Binding-site contacts:
Ligand atom C40 contacts residue SER79 of chain 1.A at 3.6 Å.
Ligand atom C6 contacts residue GLY36 of chain 1.A at 3.8 Å.
Ligand atom N11 contacts residue GLY36 of chain 1.A at 3.7 Å.
Ligand atom C8 contacts residue TYR77 of chain 1.A at 3.0 Å (hydrophobic).
Ligand atom C20 contacts residue GLY36 of chain 1.A at 4.0 Å.
Ligand atom C34 contacts residue THR217 of chain 1.A at 3.6 Å.
Ligand atom C40 contacts residue GLY78 of chain 1.A at 3.9 Å.
Ligand atom C41 contacts residue THR217 of chain 1.A at 3.6 Å.
Ligand atom C22 contacts residue ASP214 of chain 1.A at 3.3 Å.
Ligand atom C29 contacts residue SER79 of chain 1.A at 3.4 Å.
Ligand atom C39 contacts residue GLY78 of chain 1.A at 3.6 Å.
Ligand atom C5 contacts residue PHE192 of chain 1.A at 3.8 Å (hydrophobic).
Ligand atom C22 contacts residue ASP34 of chain 1.A at 3.8 Å.
Ligand atom O21 contacts residue ASP214 of chain 1.A at 2.6 Å (salt-bridge).
Ligand atom C4 contacts residue PHE192 of chain 1.A at 3.6 Å (hydrophobic).
Ligand atom C31 contacts residue THR217 of chain 1.A at 2.9 Å.
Ligand atom C25 contacts residue TYR77 of chain 1.A at 3.7 Å (hydrophobic).
Ligand atom O21 contacts residue ASP34 of chain 1.A at 3.1 Å (salt-bridge).
Ligand atom C38 contacts residue VAL292 of chain 1.A at 3.7 Å (hydrophobic).
Ligand atom O21 contacts residue GLY36 of chain 1.A at 2.8 Å.
Ligand atom O23 contacts residue ASP214 of chain 1.A at 2.3 Å (salt-bridge).
Ligand atom O23 contacts residue THR217 of chain 1.A at 2.7 Å (h-bond).
Ligand atom C3 contacts residue LEU131 of chain 1.A at 3.8 Å (hydrophobic).
Ligand atom N33 contacts residue THR217 of chain 1.A at 3.3 Å (h-bond).
Ligand atom C41 contacts residue THR221 of chain 1.A at 3.9 Å.
Ligand atom C37 contacts residue VAL292 of chain 1.A at 3.8 Å (hydrophobic).
Ligand atom O21 contacts residue SER37 of chain 1.A at 3.9 Å.
Ligand atom C13 contacts residue ASP214 of chain 1.A at 3.4 Å.
Ligand atom O32 contacts residue THR217 of chain 1.A at 2.7 Å (h-bond).
Ligand atom C8 contacts residue ILE75 of chain 1.A at 3.8 Å (hydrophobic).
Ligand atom O10 contacts residue GLY78 of chain 1.A at 3.2 Å (h-bond).
Ligand atom C30 contacts residue THR217 of chain 1.A at 3.8 Å.
Ligand atom C20 contacts residue ASP34 of chain 1.A at 3.4 Å.
Ligand atom C4 contacts residue LEU131 of chain 1.A at 3.6 Å (hydrophobic).
Ligand atom C22 contacts residue THR217 of chain 1.A at 3.6 Å.
Ligand atom O10 contacts residue TYR77 of chain 1.A at 3.1 Å.
Ligand atom C5 contacts residue GLY36 of chain 1.A at 3.6 Å.
Ligand atom C20 contacts residue ASP214 of chain 1.A at 3.7 Å.
Ligand atom C19 contacts residue PHE192 of chain 1.A at 3.8 Å (hydrophobic).
Ligand atom O23 contacts residue GLY216 of chain 1.A at 3.8 Å.

The small molecule below binds the protein below.
Small molecule (SMILES): Cc1ccccc1CNC(=O)[C@H]1N(C(=O)[C@@H](O)[C@H](Cc2ccccc2)NC(=O)c2cccc(O)c2C)CSC1(C)C

Sequence of chain 1.A:
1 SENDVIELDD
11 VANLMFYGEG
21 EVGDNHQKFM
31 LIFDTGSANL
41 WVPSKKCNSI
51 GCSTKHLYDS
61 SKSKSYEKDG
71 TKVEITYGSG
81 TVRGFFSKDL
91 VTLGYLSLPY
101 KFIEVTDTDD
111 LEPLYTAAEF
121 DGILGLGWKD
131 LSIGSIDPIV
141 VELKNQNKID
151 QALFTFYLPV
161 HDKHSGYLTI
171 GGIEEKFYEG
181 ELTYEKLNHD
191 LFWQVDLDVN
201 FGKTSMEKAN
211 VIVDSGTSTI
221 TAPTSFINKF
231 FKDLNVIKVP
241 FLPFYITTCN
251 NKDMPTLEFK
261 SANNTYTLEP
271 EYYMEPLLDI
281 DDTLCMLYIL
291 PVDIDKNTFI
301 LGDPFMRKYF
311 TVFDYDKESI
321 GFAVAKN